A protein and the small-molecule ligand that binds it are described below.
Small molecule (SMILES): CC(=O)N[C@@H]1[C@@H](O)[C@H](O)[C@@H](CO)O[C@H]1O

Sequence of chain 1.A:
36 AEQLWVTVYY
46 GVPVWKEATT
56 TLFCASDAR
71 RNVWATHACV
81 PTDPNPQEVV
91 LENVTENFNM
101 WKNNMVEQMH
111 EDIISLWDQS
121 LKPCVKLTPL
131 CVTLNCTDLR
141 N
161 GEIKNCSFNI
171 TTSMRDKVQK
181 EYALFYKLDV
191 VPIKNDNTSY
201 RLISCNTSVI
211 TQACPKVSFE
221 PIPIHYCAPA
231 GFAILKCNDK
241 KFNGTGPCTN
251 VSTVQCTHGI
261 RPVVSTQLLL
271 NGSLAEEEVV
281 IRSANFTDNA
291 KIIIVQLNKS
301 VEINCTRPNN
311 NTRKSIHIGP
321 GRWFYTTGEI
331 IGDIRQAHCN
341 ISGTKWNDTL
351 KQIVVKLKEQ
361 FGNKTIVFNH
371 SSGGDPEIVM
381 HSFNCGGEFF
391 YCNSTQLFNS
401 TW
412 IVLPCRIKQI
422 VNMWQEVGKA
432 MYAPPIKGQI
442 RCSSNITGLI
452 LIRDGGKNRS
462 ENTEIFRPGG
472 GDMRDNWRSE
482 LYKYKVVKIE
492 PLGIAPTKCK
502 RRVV

Binding-site contacts:
Ligand atom C8 contacts residue GLU278 of chain 1.A at 3.8 Å.
Ligand atom C1 contacts residue GLU277 of chain 1.A at 3.3 Å.
Ligand atom C7 contacts residue ASN298 of chain 1.A at 3.9 Å.
Ligand atom N2 contacts residue GLN352 of chain 1.A at 3.7 Å.
Ligand atom N2 contacts residue ASN298 of chain 1.A at 3.0 Å (h-bond).
Ligand atom C1 contacts residue GLN352 of chain 1.A at 4.1 Å.
Ligand atom O5 contacts residue LYS299 of chain 1.A at 4.2 Å.
Ligand atom C7 contacts residue GLU277 of chain 1.A at 4.2 Å.
Ligand atom O5 contacts residue GLU277 of chain 1.A at 4.5 Å.
Ligand atom N2 contacts residue GLU277 of chain 1.A at 3.1 Å (salt-bridge).
Ligand atom C8 contacts residue GLU277 of chain 1.A at 4.3 Å.
Ligand atom O5 contacts residue ASN298 of chain 1.A at 2.3 Å (h-bond).
Ligand atom C3 contacts residue GLU277 of chain 1.A at 4.2 Å.
Ligand atom C4 contacts residue ASN298 of chain 1.A at 4.2 Å.
Ligand atom C3 contacts residue ASN298 of chain 1.A at 3.8 Å.
Ligand atom C2 contacts residue GLU277 of chain 1.A at 3.6 Å.
Ligand atom C7 contacts residue GLN352 of chain 1.A at 3.5 Å.
Ligand atom C2 contacts residue GLN352 of chain 1.A at 3.9 Å.
Ligand atom O7 contacts residue GLN352 of chain 1.A at 3.7 Å.
Ligand atom C6 contacts residue LYS299 of chain 1.A at 3.8 Å.
Ligand atom N2 contacts residue GLU278 of chain 1.A at 4.0 Å.
Ligand atom C5 contacts residue ASN298 of chain 1.A at 3.6 Å.
Ligand atom C8 contacts residue GLN352 of chain 1.A at 4.0 Å.
Ligand atom C1 contacts residue ASN298 of chain 1.A at 1.4 Å.
Ligand atom C2 contacts residue ASN298 of chain 1.A at 2.4 Å.
Ligand atom O7 contacts residue ASN298 of chain 1.A at 4.4 Å.
Ligand atom C1 contacts residue GLU278 of chain 1.A at 4.3 Å.